Binding-site contacts:
Ligand atom N6 contacts residue ILE98 of chain 1.A at 3.8 Å.
Ligand atom C22 contacts residue MET95 of chain 1.A at 3.8 Å (hydrophobic).
Ligand atom O72 contacts residue PHE24 of chain 1.A at 3.4 Å.
Ligand atom C5 contacts residue ILE98 of chain 1.A at 3.5 Å (hydrophobic).
Ligand atom C2 contacts residue PHE111 of chain 1.A at 3.4 Å (hydrophobic).
Ligand atom C12 contacts residue PHE53 of chain 1.A at 3.8 Å (hydrophobic).
Ligand atom C1 contacts residue PHE111 of chain 1.A at 3.9 Å (hydrophobic).
Ligand atom O71 contacts residue PHE111 of chain 1.A at 3.4 Å.
Ligand atom F1 contacts residue PHE53 of chain 1.A at 3.5 Å.
Ligand atom C3 contacts residue PHE111 of chain 1.A at 3.8 Å (hydrophobic).
Ligand atom C19 contacts residue LEU130 of chain 1.A at 3.8 Å (hydrophobic).
Ligand atom C14 contacts residue LEU223 of chain 1.A at 3.8 Å (hydrophobic).
Ligand atom O72 contacts residue SER112 of chain 1.A at 2.5 Å (h-bond).
Ligand atom C18 contacts residue GLY126 of chain 1.A at 3.7 Å.
Ligand atom O23 contacts residue PHE127 of chain 1.A at 3.4 Å.
Ligand atom C3 contacts residue CYS60 of chain 1.A at 3.8 Å (hydrophobic).
Ligand atom O71 contacts residue SER112 of chain 1.A at 2.9 Å (h-bond).
Ligand atom C17 contacts residue PHE53 of chain 1.A at 3.7 Å (hydrophobic).
Ligand atom C5 contacts residue LEU94 of chain 1.A at 3.3 Å (hydrophobic).
Ligand atom C6 contacts residue ILE98 of chain 1.A at 3.8 Å (hydrophobic).
Ligand atom C22 contacts residue PHE127 of chain 1.A at 3.7 Å (hydrophobic).
Ligand atom N6 contacts residue LEU94 of chain 1.A at 3.1 Å (h-bond).
Ligand atom O22 contacts residue MET95 of chain 1.A at 3.2 Å (h-bond).
Ligand atom C18 contacts residue PHE127 of chain 1.A at 3.8 Å (hydrophobic).
Ligand atom C20 contacts residue ILE235 of chain 1.A at 3.8 Å (hydrophobic).
Ligand atom C9 contacts residue PHE53 of chain 1.A at 3.8 Å (hydrophobic).
Ligand atom F1 contacts residue ALA57 of chain 1.A at 3.4 Å.
Ligand atom C4 contacts residue CYS60 of chain 1.A at 3.6 Å (hydrophobic).
Ligand atom C11 contacts residue PHE53 of chain 1.A at 3.8 Å (hydrophobic).
Ligand atom O23 contacts residue PHE111 of chain 1.A at 3.8 Å.
Ligand atom O72 contacts residue ARG101 of chain 1.A at 3.2 Å (salt-bridge).
Ligand atom C23 contacts residue ILE98 of chain 1.A at 3.8 Å (hydrophobic).
Ligand atom C8 contacts residue PHE127 of chain 1.A at 3.5 Å (hydrophobic).
Ligand atom C10 contacts residue PHE53 of chain 1.A at 3.8 Å (hydrophobic).
Ligand atom C8 contacts residue PHE53 of chain 1.A at 3.8 Å (hydrophobic).
Ligand atom O23 contacts residue PHE53 of chain 1.A at 3.2 Å.
Ligand atom O23 contacts residue ILE98 of chain 1.A at 3.9 Å.
Ligand atom O22 contacts residue LEU94 of chain 1.A at 3.1 Å.
Ligand atom C6 contacts residue LEU94 of chain 1.A at 3.7 Å (hydrophobic).
Ligand atom C7 contacts residue SER112 of chain 1.A at 3.4 Å.

The small molecule below binds the protein below.
Small molecule (SMILES): CC1(C)CCC(C)(C)c2cc([C@@H](O)C(=O)Nc3ccc(C(=O)O)cc3F)ccc21

Sequence of chain 1.A:
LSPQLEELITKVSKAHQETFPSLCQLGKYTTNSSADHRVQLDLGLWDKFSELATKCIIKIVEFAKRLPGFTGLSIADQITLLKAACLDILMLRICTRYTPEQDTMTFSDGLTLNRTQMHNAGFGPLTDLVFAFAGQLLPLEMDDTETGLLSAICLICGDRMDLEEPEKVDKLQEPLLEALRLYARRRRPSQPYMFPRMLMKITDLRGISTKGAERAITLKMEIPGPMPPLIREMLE